Sequence of chain 1.E:
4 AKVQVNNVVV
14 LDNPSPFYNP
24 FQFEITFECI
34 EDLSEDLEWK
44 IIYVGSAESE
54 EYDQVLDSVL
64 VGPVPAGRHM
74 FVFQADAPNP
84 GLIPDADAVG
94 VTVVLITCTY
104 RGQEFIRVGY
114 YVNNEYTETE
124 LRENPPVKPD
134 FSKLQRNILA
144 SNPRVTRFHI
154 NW

The small molecule below binds the protein below.
Small molecule (SMILES): CC(C)C[C@H](NC(=O)[C@H](CC(C)C)NC(=O)[C@H](CCC(=O)O)NC(=O)[C@H](CCC(N)=O)NC(=O)[C@H](CCCNC(N)=[NH2+])NC(=O)[C@@H](N)CCCNC(N)=[NH2+])C(=O)N[C@H](C=O)CCC(=O)O

Binding-site contacts:
Ligand atom CD contacts residue MET73 of chain 1.E at 4.0 Å (hydrophobic).
Ligand atom CD contacts residue ARG71 of chain 1.E at 4.0 Å.
Ligand atom CD contacts residue LEU63 of chain 1.E at 3.7 Å (hydrophobic).
Ligand atom CB contacts residue MET73 of chain 1.E at 3.8 Å (hydrophobic).
Ligand atom NE contacts residue ASP60 of chain 1.E at 3.4 Å (salt-bridge).
Ligand atom OE2 contacts residue VAL75 of chain 1.E at 3.8 Å.
Ligand atom CA contacts residue MET73 of chain 1.E at 4.0 Å (hydrophobic).
Ligand atom N contacts residue LEU63 of chain 1.E at 3.0 Å (h-bond).
Ligand atom CD1 contacts residue PHE74 of chain 1.E at 3.9 Å (hydrophobic).
Ligand atom O contacts residue LEU63 of chain 1.E at 2.5 Å (h-bond).
Ligand atom CA contacts residue LEU63 of chain 1.E at 3.3 Å (hydrophobic).
Ligand atom OE2 contacts residue HIS72 of chain 1.E at 3.8 Å.
Ligand atom OE1 contacts residue ARG71 of chain 1.E at 3.1 Å (salt-bridge).
Ligand atom N contacts residue MET73 of chain 1.E at 3.2 Å (h-bond).
Ligand atom NH2 contacts residue ASP60 of chain 1.E at 2.8 Å (salt-bridge).
Ligand atom CZ contacts residue VAL62 of chain 1.E at 3.5 Å (hydrophobic).
Ligand atom CG contacts residue PHE74 of chain 1.E at 3.9 Å (hydrophobic).
Ligand atom C contacts residue LEU63 of chain 1.E at 3.6 Å (hydrophobic).
Ligand atom OE1 contacts residue VAL64 of chain 1.E at 4.0 Å.
Ligand atom CB contacts residue SER61 of chain 1.E at 3.5 Å.
Ligand atom CA contacts residue LEU63 of chain 1.E at 4.0 Å (hydrophobic).
Ligand atom N contacts residue LEU63 of chain 1.E at 3.6 Å.
Ligand atom OE1 contacts residue GLY65 of chain 1.E at 3.6 Å.
Ligand atom O contacts residue VAL62 of chain 1.E at 3.0 Å.
Ligand atom NH2 contacts residue GLN77 of chain 1.E at 3.4 Å (h-bond).
Ligand atom CA contacts residue SER61 of chain 1.E at 3.9 Å.
Ligand atom O contacts residue VAL64 of chain 1.E at 3.9 Å.
Ligand atom NE contacts residue VAL62 of chain 1.E at 3.7 Å.
Ligand atom CB contacts residue VAL62 of chain 1.E at 3.9 Å (hydrophobic).
Ligand atom O contacts residue LEU63 of chain 1.E at 3.9 Å.
Ligand atom OE1 contacts residue LEU63 of chain 1.E at 3.5 Å (h-bond).
Ligand atom NH2 contacts residue VAL62 of chain 1.E at 3.1 Å.
Ligand atom OE1 contacts residue MET73 of chain 1.E at 3.8 Å.
Ligand atom CD1 contacts residue MET73 of chain 1.E at 3.6 Å (hydrophobic).
Ligand atom C contacts residue LEU63 of chain 1.E at 3.7 Å (hydrophobic).
Ligand atom NE2 contacts residue ASP39 of chain 1.E at 3.5 Å (salt-bridge).
Ligand atom N contacts residue SER61 of chain 1.E at 3.2 Å (h-bond).
Ligand atom CZ contacts residue ASP60 of chain 1.E at 3.5 Å.
Ligand atom CD1 contacts residue HIS72 of chain 1.E at 3.7 Å.
Ligand atom OE2 contacts residue ARG71 of chain 1.E at 3.5 Å (salt-bridge).